This small molecule binds to this protein.
Small molecule (SMILES): O=c1ccc(Cc2ccc(Cl)c(Oc3ccccc3)c2F)n[nH]1

Sequence of chain 1.A:
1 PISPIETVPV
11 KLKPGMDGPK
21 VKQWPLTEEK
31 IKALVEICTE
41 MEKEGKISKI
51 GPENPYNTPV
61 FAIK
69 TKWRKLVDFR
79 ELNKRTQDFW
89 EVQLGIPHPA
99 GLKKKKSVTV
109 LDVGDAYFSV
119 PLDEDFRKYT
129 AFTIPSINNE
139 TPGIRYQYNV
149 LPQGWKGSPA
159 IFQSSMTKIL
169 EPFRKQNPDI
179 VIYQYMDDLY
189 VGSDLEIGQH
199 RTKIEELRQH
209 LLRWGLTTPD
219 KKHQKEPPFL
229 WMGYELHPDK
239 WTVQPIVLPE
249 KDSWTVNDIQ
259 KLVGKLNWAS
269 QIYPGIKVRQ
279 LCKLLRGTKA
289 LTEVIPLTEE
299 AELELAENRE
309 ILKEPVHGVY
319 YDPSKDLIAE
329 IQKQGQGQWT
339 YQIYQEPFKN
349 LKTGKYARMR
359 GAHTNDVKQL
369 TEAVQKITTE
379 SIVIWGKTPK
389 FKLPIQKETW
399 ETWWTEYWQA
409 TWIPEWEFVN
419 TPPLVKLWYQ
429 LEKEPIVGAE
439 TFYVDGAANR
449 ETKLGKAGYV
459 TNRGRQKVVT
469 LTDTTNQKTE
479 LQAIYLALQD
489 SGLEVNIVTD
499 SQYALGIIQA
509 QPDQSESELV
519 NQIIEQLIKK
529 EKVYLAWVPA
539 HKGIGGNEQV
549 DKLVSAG

Binding-site contacts:
Ligand atom C11 contacts residue LYS103 of chain 1.A at 3.8 Å.
Ligand atom O7 contacts residue TYR188 of chain 1.A at 3.5 Å.
Ligand atom O23 contacts residue LYS103 of chain 1.A at 3.2 Å (salt-bridge).
Ligand atom C17 contacts residue TYR318 of chain 1.A at 3.7 Å (hydrophobic).
Ligand atom C5 contacts residue TYR188 of chain 1.A at 3.7 Å (hydrophobic).
Ligand atom F16 contacts residue LEU100 of chain 1.A at 3.5 Å.
Ligand atom C19 contacts residue VAL106 of chain 1.A at 3.9 Å (hydrophobic).
Ligand atom C10 contacts residue LYS103 of chain 1.A at 3.8 Å.
Ligand atom C2 contacts residue TYR181 of chain 1.A at 3.5 Å (hydrophobic).
Ligand atom CL15 contacts residue TYR188 of chain 1.A at 3.1 Å.
Ligand atom C4 contacts residue LEU100 of chain 1.A at 3.6 Å (hydrophobic).
Ligand atom N22 contacts residue LYS103 of chain 1.A at 3.1 Å (salt-bridge).
Ligand atom C20 contacts residue VAL106 of chain 1.A at 3.5 Å (hydrophobic).
Ligand atom C14 contacts residue TYR318 of chain 1.A at 3.5 Å (hydrophobic).
Ligand atom C3 contacts residue TYR181 of chain 1.A at 3.5 Å (hydrophobic).
Ligand atom C13 contacts residue LEU100 of chain 1.A at 3.7 Å (hydrophobic).
Ligand atom C2 contacts residue TRP229 of chain 1.A at 3.7 Å (hydrophobic).
Ligand atom C19 contacts residue HIS235 of chain 1.A at 3.3 Å.
Ligand atom C1 contacts residue TRP229 of chain 1.A at 3.6 Å (hydrophobic).
Ligand atom C20 contacts residue LYS103 of chain 1.A at 3.4 Å.
Ligand atom C18 contacts residue TYR318 of chain 1.A at 3.2 Å (hydrophobic).
Ligand atom C20 contacts residue PRO236 of chain 1.A at 3.3 Å (hydrophobic).
Ligand atom O23 contacts residue PRO236 of chain 1.A at 3.2 Å (h-bond).
Ligand atom C1 contacts residue LEU234 of chain 1.A at 3.6 Å (hydrophobic).
Ligand atom N21 contacts residue VAL106 of chain 1.A at 3.4 Å.
Ligand atom C17 contacts residue VAL106 of chain 1.A at 3.9 Å (hydrophobic).
Ligand atom N21 contacts residue LYS103 of chain 1.A at 2.6 Å (salt-bridge).
Ligand atom C19 contacts residue PRO236 of chain 1.A at 3.8 Å (hydrophobic).
Ligand atom CL15 contacts residue VAL179 of chain 1.A at 3.7 Å.
Ligand atom C12 contacts residue LEU100 of chain 1.A at 3.9 Å (hydrophobic).
Ligand atom O7 contacts residue VAL106 of chain 1.A at 4.0 Å.
Ligand atom C11 contacts residue LYS101 of chain 1.A at 3.4 Å.
Ligand atom C3 contacts residue LEU100 of chain 1.A at 3.8 Å (hydrophobic).
Ligand atom F16 contacts residue LEU234 of chain 1.A at 3.7 Å.
Ligand atom C18 contacts residue HIS235 of chain 1.A at 3.5 Å.
Ligand atom C6 contacts residue LEU234 of chain 1.A at 3.5 Å (hydrophobic).
Ligand atom N22 contacts residue VAL106 of chain 1.A at 3.5 Å.
Ligand atom C8 contacts residue VAL106 of chain 1.A at 4.0 Å (hydrophobic).
Ligand atom C6 contacts residue TYR188 of chain 1.A at 3.4 Å (hydrophobic).
Ligand atom N21 contacts residue PRO236 of chain 1.A at 3.7 Å.